Sequence of chain 1.B:
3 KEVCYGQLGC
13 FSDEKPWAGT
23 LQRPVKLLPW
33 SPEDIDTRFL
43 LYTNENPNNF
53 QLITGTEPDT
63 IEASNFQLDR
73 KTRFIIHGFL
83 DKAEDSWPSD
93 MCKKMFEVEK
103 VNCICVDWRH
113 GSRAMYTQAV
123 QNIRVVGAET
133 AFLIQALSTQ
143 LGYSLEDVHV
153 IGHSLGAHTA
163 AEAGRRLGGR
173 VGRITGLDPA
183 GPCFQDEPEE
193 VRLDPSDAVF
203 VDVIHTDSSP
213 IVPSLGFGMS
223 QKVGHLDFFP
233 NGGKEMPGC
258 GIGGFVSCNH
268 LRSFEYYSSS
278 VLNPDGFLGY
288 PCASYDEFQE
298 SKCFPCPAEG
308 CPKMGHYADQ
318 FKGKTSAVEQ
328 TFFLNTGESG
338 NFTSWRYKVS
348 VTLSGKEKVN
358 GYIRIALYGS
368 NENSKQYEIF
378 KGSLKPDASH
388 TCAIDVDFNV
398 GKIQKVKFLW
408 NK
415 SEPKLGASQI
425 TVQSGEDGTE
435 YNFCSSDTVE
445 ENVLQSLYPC

Binding-site contacts:
Ligand atom O7 contacts residue ASN338 of chain 1.B at 3.7 Å.
Ligand atom C2 contacts residue ASN338 of chain 1.B at 2.9 Å.
Ligand atom O6 contacts residue ASN370 of chain 1.B at 3.3 Å (h-bond).
Ligand atom C8 contacts residue ASP394 of chain 1.B at 3.9 Å.
Ligand atom C3 contacts residue ASP394 of chain 1.B at 4.3 Å.
Ligand atom C5 contacts residue ASP394 of chain 1.B at 4.1 Å.
Ligand atom C2 contacts residue PHE395 of chain 1.B at 4.2 Å (hydrophobic).
Ligand atom O5 contacts residue ASN338 of chain 1.B at 2.3 Å (h-bond).
Ligand atom C7 contacts residue ASN280 of chain 1.B at 4.1 Å.
Ligand atom C3 contacts residue ASN338 of chain 1.B at 3.8 Å.
Ligand atom C6 contacts residue ASN368 of chain 1.B at 4.0 Å.
Ligand atom C7 contacts residue ASN338 of chain 1.B at 3.7 Å.
Ligand atom C4 contacts residue ASN338 of chain 1.B at 4.2 Å.
Ligand atom O3 contacts residue PHE395 of chain 1.B at 3.9 Å.
Ligand atom C1 contacts residue ASN338 of chain 1.B at 1.5 Å.
Ligand atom O7 contacts residue ASN280 of chain 1.B at 3.5 Å (h-bond).
Ligand atom O4 contacts residue ASN370 of chain 1.B at 2.8 Å (h-bond).
Ligand atom O7 contacts residue THR340 of chain 1.B at 3.6 Å (h-bond).
Ligand atom C5 contacts residue ASN370 of chain 1.B at 3.4 Å.
Ligand atom C4 contacts residue ASN370 of chain 1.B at 3.5 Å.
Ligand atom O4 contacts residue ASP394 of chain 1.B at 4.0 Å.
Ligand atom C1 contacts residue ASN370 of chain 1.B at 3.8 Å.
Ligand atom O5 contacts residue PHE395 of chain 1.B at 3.8 Å.
Ligand atom C3 contacts residue PHE395 of chain 1.B at 4.0 Å (hydrophobic).
Ligand atom C5 contacts residue ASN338 of chain 1.B at 3.3 Å.
Ligand atom O7 contacts residue ASP394 of chain 1.B at 3.5 Å.
Ligand atom C1 contacts residue PHE395 of chain 1.B at 4.2 Å (hydrophobic).
Ligand atom O5 contacts residue ASN370 of chain 1.B at 3.5 Å (h-bond).
Ligand atom C7 contacts residue ASP394 of chain 1.B at 3.6 Å.
Ligand atom O4 contacts residue PHE395 of chain 1.B at 3.8 Å.
Ligand atom C6 contacts residue ASN370 of chain 1.B at 3.6 Å.
Ligand atom O6 contacts residue ASN368 of chain 1.B at 3.0 Å (h-bond).
Ligand atom C3 contacts residue ASN370 of chain 1.B at 3.6 Å.
Ligand atom O4 contacts residue ASN368 of chain 1.B at 3.3 Å (h-bond).
Ligand atom N2 contacts residue ASP394 of chain 1.B at 4.1 Å.
Ligand atom O3 contacts residue ASN370 of chain 1.B at 3.2 Å (h-bond).
Ligand atom N2 contacts residue ASN338 of chain 1.B at 2.9 Å (h-bond).
Ligand atom C6 contacts residue ASP394 of chain 1.B at 3.4 Å.
Ligand atom C5 contacts residue ASN368 of chain 1.B at 4.2 Å.
Ligand atom O7 contacts residue TYR374 of chain 1.B at 3.8 Å.

This small molecule binds to this protein.
Small molecule (SMILES): CC(=O)N[C@H]1[C@H](O[C@H]2[C@H](O)[C@@H](NC(C)=O)CO[C@@H]2CO)O[C@H](CO)[C@@H](O[C@H]2O[C@H](CO[C@H]3O[C@H](CO)[C@@H](O)[C@H](O)[C@@H]3O)[C@@H](O)[C@H](O[C@H]3O[C@H](CO)[C@@H](O)[C@H](O)[C@@H]3O)[C@@H]2O)[C@@H]1O